Sequence of chain 2.B:
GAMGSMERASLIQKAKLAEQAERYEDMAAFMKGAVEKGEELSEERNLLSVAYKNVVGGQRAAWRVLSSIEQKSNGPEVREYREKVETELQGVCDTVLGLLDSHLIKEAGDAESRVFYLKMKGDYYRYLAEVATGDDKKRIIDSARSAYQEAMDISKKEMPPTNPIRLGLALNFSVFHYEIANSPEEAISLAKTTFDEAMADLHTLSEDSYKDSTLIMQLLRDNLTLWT

The protein below binds the small molecule below.
Small molecule (SMILES): CC(C)C[C@H](NC(=O)[C@H](COP(=O)(O)O)NC(=O)[C@@H]1CCCN1C(=O)[C@@H](N)[C@@H](C)O)C(=O)N1CCC[C@H]1C=O

Binding-site contacts:
Ligand atom O contacts residue VAL183 of chain 2.B at 3.8 Å.
Ligand atom O3P contacts residue TYR135 of chain 2.B at 3.9 Å.
Ligand atom P contacts residue ARG61 of chain 2.B at 3.7 Å.
Ligand atom CD contacts residue LEU227 of chain 2.B at 3.8 Å (hydrophobic).
Ligand atom P contacts residue ARG134 of chain 2.B at 3.7 Å.
Ligand atom CB contacts residue ASN180 of chain 2.B at 3.4 Å.
Ligand atom CG2 contacts residue TRP235 of chain 2.B at 3.4 Å (hydrophobic).
Ligand atom CA contacts residue ASN180 of chain 2.B at 3.6 Å.
Ligand atom O1P contacts residue ARG134 of chain 2.B at 2.8 Å (salt-bridge).
Ligand atom O1P contacts residue TYR135 of chain 2.B at 2.7 Å (h-bond).
Ligand atom CA contacts residue GLU187 of chain 2.B at 3.8 Å.
Ligand atom OG1 contacts residue TRP235 of chain 2.B at 3.2 Å (h-bond).
Ligand atom CD1 contacts residue LEU179 of chain 2.B at 4.1 Å (hydrophobic).
Ligand atom P contacts residue TYR135 of chain 2.B at 3.7 Å.
Ligand atom O3P contacts residue ARG134 of chain 2.B at 2.8 Å (salt-bridge).
Ligand atom O3P contacts residue ARG61 of chain 2.B at 2.7 Å (salt-bridge).
Ligand atom O contacts residue LYS54 of chain 2.B at 3.4 Å (salt-bridge).
Ligand atom O2P contacts residue ARG61 of chain 2.B at 2.8 Å (salt-bridge).
Ligand atom CB contacts residue TRP235 of chain 2.B at 3.9 Å (hydrophobic).
Ligand atom O2P contacts residue LYS54 of chain 2.B at 3.4 Å.
Ligand atom N contacts residue LEU179 of chain 2.B at 3.7 Å.
Ligand atom CD2 contacts residue LYS127 of chain 2.B at 3.9 Å.
Ligand atom O1P contacts residue ASN180 of chain 2.B at 4.0 Å.
Ligand atom CA contacts residue LEU179 of chain 2.B at 3.8 Å (hydrophobic).
Ligand atom OG1 contacts residue GLU187 of chain 2.B at 2.5 Å (salt-bridge).
Ligand atom C contacts residue VAL183 of chain 2.B at 4.1 Å (hydrophobic).
Ligand atom C contacts residue ASN180 of chain 2.B at 3.7 Å.
Ligand atom CA contacts residue ASN180 of chain 2.B at 3.6 Å.
Ligand atom N contacts residue ASN180 of chain 2.B at 2.8 Å (h-bond).
Ligand atom CG2 contacts residue VAL183 of chain 2.B at 4.1 Å (hydrophobic).
Ligand atom N contacts residue GLU187 of chain 2.B at 3.1 Å (salt-bridge).
Ligand atom OG1 contacts residue TYR186 of chain 2.B at 3.9 Å.
Ligand atom O2P contacts residue TYR135 of chain 2.B at 3.9 Å.
Ligand atom CG2 contacts residue ASN231 of chain 2.B at 2.7 Å.
Ligand atom CD contacts residue ASN231 of chain 2.B at 3.5 Å.
Ligand atom O contacts residue VAL183 of chain 2.B at 3.8 Å.
Ligand atom CB contacts residue ARG134 of chain 2.B at 3.8 Å.
Ligand atom CB contacts residue ASN180 of chain 2.B at 3.6 Å.
Ligand atom O contacts residue ASN231 of chain 2.B at 3.5 Å (h-bond).
Ligand atom CB contacts residue GLU187 of chain 2.B at 3.4 Å.